Sequence of chain 1.D:
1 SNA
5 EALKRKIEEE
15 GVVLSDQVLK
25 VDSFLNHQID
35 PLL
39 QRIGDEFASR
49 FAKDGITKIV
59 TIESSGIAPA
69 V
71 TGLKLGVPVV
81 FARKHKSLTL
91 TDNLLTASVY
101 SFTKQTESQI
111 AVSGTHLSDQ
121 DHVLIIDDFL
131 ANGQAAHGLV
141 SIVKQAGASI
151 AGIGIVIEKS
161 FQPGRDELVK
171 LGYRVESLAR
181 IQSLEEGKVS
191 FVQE

Sequence of chain 1.C:
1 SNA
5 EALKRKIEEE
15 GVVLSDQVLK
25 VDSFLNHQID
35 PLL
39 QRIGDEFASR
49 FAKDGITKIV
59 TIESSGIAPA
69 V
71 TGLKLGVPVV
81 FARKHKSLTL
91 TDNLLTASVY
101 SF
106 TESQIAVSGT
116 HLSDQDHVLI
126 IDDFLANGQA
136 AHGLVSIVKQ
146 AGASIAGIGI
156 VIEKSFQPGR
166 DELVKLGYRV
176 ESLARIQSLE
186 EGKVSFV

Binding-site contacts:
Ligand atom N2 contacts residue THR89 of chain 1.C at 3.6 Å.
Ligand atom O6 contacts residue LEU23 of chain 1.D at 3.1 Å (h-bond).
Ligand atom O1D contacts residue SER63 of chain 1.D at 2.7 Å (h-bond).
Ligand atom O2D contacts residue LYS84 of chain 1.D at 3.5 Å (salt-bridge).
Ligand atom N3 contacts residue LEU88 of chain 1.C at 3.6 Å.
Ligand atom N7 contacts residue LYS159 of chain 1.D at 2.9 Å (salt-bridge).
Ligand atom O2D contacts residue SER63 of chain 1.D at 2.9 Å (h-bond).
Ligand atom C4 contacts residue LEU88 of chain 1.C at 3.7 Å (hydrophobic).
Ligand atom O2D contacts residue SER62 of chain 1.D at 2.8 Å (h-bond).
Ligand atom C6 contacts residue PHE129 of chain 1.D at 3.7 Å (hydrophobic).
Ligand atom C2 contacts residue LEU23 of chain 1.D at 3.3 Å (hydrophobic).
Ligand atom O2' contacts residue PHE129 of chain 1.D at 3.6 Å.
Ligand atom O6 contacts residue VAL22 of chain 1.D at 3.6 Å.
Ligand atom C2' contacts residue NA1 of chain 1.N at 3.5 Å.
Ligand atom O2C contacts residue NA1 of chain 1.O at 2.2 Å (h-bond).
Ligand atom O2C contacts residue ASP128 of chain 1.D at 3.4 Å (salt-bridge).
Ligand atom O3' contacts residue NA1 of chain 1.N at 3.1 Å (h-bond).
Ligand atom C6 contacts residue LEU23 of chain 1.D at 3.7 Å (hydrophobic).
Ligand atom O3D contacts residue LYS84 of chain 1.D at 3.6 Å.
Ligand atom C5 contacts residue LYS159 of chain 1.D at 3.6 Å.
Ligand atom PC contacts residue NA1 of chain 1.N at 3.2 Å.
Ligand atom O1D contacts residue ARG83 of chain 1.C at 3.1 Å (salt-bridge).
Ligand atom N1 contacts residue LEU23 of chain 1.D at 2.6 Å (h-bond).
Ligand atom O6 contacts residue GLN21 of chain 1.D at 3.4 Å (h-bond).
Ligand atom N1 contacts residue PHE129 of chain 1.D at 3.5 Å.
Ligand atom O1D contacts residue NA1 of chain 1.N at 3.3 Å (h-bond).
Ligand atom O3D contacts residue ARG83 of chain 1.C at 2.6 Å (salt-bridge).
Ligand atom O2C contacts residue NA1 of chain 1.N at 2.4 Å (h-bond).
Ligand atom O6 contacts residue LYS159 of chain 1.D at 3.1 Å (salt-bridge).
Ligand atom N2 contacts residue LEU23 of chain 1.D at 3.0 Å (h-bond).
Ligand atom O3C contacts residue NA1 of chain 1.N at 3.7 Å.
Ligand atom O2' contacts residue NA1 of chain 1.N at 2.4 Å (h-bond).
Ligand atom C2 contacts residue PHE129 of chain 1.D at 3.6 Å (hydrophobic).
Ligand atom O3C contacts residue LYS84 of chain 1.D at 3.1 Å (salt-bridge).
Ligand atom PC contacts residue NA1 of chain 1.O at 3.6 Å.
Ligand atom O2D contacts residue GLU61 of chain 1.D at 3.5 Å (salt-bridge).
Ligand atom N2 contacts residue ASN30 of chain 1.D at 3.2 Å (h-bond).
Ligand atom PC contacts residue LYS84 of chain 1.D at 3.6 Å.
Ligand atom PD contacts residue LYS84 of chain 1.D at 3.6 Å.
Ligand atom O1C contacts residue LYS84 of chain 1.D at 2.9 Å (salt-bridge).

This protein binds this small molecule.
Small molecule (SMILES): Nc1nc2c(ncn2[C@@H]2O[C@H](CO[P](=O)(O)OP(=O)(O)O)[C@@H](O[P](=O)(O)OP(=O)(O)O)[C@H]2O)c(=O)[nH]1